The small molecule below binds the protein below.
Small molecule (SMILES): Oc1cccc2nc(C(F)(F)F)[nH]c12

Sequence of chain 3.B:
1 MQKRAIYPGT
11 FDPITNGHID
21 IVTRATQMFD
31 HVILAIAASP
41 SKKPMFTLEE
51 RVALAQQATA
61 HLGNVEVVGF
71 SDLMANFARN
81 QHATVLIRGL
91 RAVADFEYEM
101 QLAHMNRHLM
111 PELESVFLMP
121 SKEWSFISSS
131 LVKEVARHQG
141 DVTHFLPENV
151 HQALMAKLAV

Binding-site contacts:
Ligand atom C contacts residue LEU73 of chain 1.B at 3.6 Å (hydrophobic).
Ligand atom N contacts residue GLU134 of chain 3.B at 2.8 Å (salt-bridge).
Ligand atom F contacts residue ASP72 of chain 1.B at 4.1 Å.
Ligand atom O contacts residue LEU109 of chain 1.B at 4.0 Å.
Ligand atom C1 contacts residue MET105 of chain 1.B at 4.0 Å (hydrophobic).
Ligand atom F1 contacts residue MET74 of chain 1.B at 4.0 Å.
Ligand atom C3 contacts residue LEU102 of chain 1.B at 3.7 Å (hydrophobic).
Ligand atom F2 contacts residue GLU134 of chain 3.B at 3.4 Å.
Ligand atom F contacts residue PHE70 of chain 1.B at 4.0 Å.
Ligand atom C1 contacts residue LEU109 of chain 1.B at 3.8 Å (hydrophobic).
Ligand atom N1 contacts residue LEU73 of chain 1.B at 3.5 Å.
Ligand atom C2 contacts residue MET105 of chain 1.B at 3.8 Å (hydrophobic).
Ligand atom C2 contacts residue VAL135 of chain 3.B at 3.6 Å (hydrophobic).
Ligand atom C3 contacts residue VAL135 of chain 3.B at 3.8 Å (hydrophobic).
Ligand atom C6 contacts residue LEU73 of chain 1.B at 3.4 Å (hydrophobic).
Ligand atom C2 contacts residue LEU131 of chain 3.B at 3.9 Å (hydrophobic).
Ligand atom C6 contacts residue MET74 of chain 1.B at 3.7 Å (hydrophobic).
Ligand atom C5 contacts residue MET74 of chain 1.B at 4.0 Å (hydrophobic).
Ligand atom C1 contacts residue ASN106 of chain 1.B at 3.1 Å.
Ligand atom C contacts residue MET74 of chain 1.B at 3.7 Å (hydrophobic).
Ligand atom C5 contacts residue LEU73 of chain 1.B at 4.0 Å (hydrophobic).
Ligand atom F1 contacts residue ASP72 of chain 1.B at 3.4 Å.
Ligand atom C3 contacts residue GLU134 of chain 3.B at 4.1 Å.
Ligand atom O contacts residue ALA75 of chain 1.B at 3.3 Å (h-bond).
Ligand atom C4 contacts residue LEU102 of chain 1.B at 4.2 Å (hydrophobic).
Ligand atom C4 contacts residue LEU73 of chain 1.B at 4.0 Å (hydrophobic).
Ligand atom O contacts residue ASN106 of chain 1.B at 2.6 Å (h-bond).
Ligand atom O contacts residue MET74 of chain 1.B at 3.1 Å.
Ligand atom C1 contacts residue LEU102 of chain 1.B at 3.9 Å (hydrophobic).
Ligand atom C2 contacts residue LEU102 of chain 1.B at 3.5 Å (hydrophobic).
Ligand atom N1 contacts residue MET74 of chain 1.B at 3.0 Å (h-bond).
Ligand atom C3 contacts residue LEU131 of chain 3.B at 3.8 Å (hydrophobic).
Ligand atom F1 contacts residue LEU73 of chain 1.B at 3.5 Å.
Ligand atom C contacts residue ASN106 of chain 1.B at 3.2 Å.
Ligand atom F contacts residue MET74 of chain 1.B at 3.9 Å.
Ligand atom C4 contacts residue GLU134 of chain 3.B at 3.8 Å.
Ligand atom O contacts residue LEU73 of chain 1.B at 3.6 Å.
Ligand atom F1 contacts residue HIS138 of chain 3.B at 3.5 Å.
Ligand atom C5 contacts residue GLU134 of chain 3.B at 3.9 Å.
Ligand atom C7 contacts residue GLU134 of chain 3.B at 4.2 Å.

Sequence of chain 1.B:
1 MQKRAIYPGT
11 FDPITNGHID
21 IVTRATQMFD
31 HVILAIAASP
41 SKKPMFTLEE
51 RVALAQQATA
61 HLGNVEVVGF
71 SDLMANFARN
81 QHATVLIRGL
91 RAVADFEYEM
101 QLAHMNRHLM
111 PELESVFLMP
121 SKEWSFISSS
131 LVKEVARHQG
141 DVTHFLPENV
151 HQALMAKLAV